The protein below binds the small molecule below.
Small molecule (SMILES): CC(=O)N[C@@H]1[C@@H](O)[C@H](O[C@@H]2O[C@H](CO[C@]3(C(=O)O)C[C@H](O)[C@@H](NC(C)=O)[C@H]([C@H](O)[C@H](O)CO)O3)[C@H](O)[C@H](O)[C@H]2O)[C@@H](CO)O[C@H]1O

Sequence of chain 46.A:
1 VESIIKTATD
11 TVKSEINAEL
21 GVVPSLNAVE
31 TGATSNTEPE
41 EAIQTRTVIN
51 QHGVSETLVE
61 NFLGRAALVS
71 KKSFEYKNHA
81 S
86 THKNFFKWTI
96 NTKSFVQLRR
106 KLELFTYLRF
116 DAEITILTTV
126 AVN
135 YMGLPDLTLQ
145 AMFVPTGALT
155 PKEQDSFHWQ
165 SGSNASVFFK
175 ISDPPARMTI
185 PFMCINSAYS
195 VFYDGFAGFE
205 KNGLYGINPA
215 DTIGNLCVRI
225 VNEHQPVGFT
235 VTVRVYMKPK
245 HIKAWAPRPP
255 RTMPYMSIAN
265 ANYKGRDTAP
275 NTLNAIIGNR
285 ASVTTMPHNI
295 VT

Sequence of chain 46.C:
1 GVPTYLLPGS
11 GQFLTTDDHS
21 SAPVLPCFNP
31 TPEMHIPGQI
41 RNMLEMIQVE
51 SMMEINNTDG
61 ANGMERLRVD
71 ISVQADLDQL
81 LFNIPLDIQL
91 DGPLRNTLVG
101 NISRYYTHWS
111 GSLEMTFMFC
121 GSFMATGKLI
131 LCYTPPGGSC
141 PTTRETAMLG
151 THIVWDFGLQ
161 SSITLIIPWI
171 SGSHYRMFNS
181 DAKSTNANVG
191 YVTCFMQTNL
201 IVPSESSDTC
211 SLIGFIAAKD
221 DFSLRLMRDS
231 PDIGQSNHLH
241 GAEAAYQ

Binding-site contacts:
Ligand atom O4 contacts residue ASP91 of chain 46.C at 2.8 Å (salt-bridge).
Ligand atom O7 contacts residue SER180 of chain 46.C at 3.7 Å.
Ligand atom N5 contacts residue PRO231 of chain 46.C at 2.9 Å (h-bond).
Ligand atom O3 contacts residue ASP91 of chain 46.C at 4.0 Å.
Ligand atom O7 contacts residue PRO274 of chain 46.A at 3.4 Å.
Ligand atom C11 contacts residue GLY234 of chain 46.C at 3.9 Å.
Ligand atom C6 contacts residue PRO231 of chain 46.C at 4.0 Å (hydrophobic).
Ligand atom C4 contacts residue PRO274 of chain 46.A at 4.0 Å (hydrophobic).
Ligand atom C11 contacts residue ILE233 of chain 46.C at 3.8 Å (hydrophobic).
Ligand atom C5 contacts residue ASN275 of chain 46.A at 3.5 Å.
Ligand atom C11 contacts residue ASP232 of chain 46.C at 3.8 Å.
Ligand atom O3 contacts residue PRO274 of chain 46.A at 3.9 Å.
Ligand atom C11 contacts residue PRO231 of chain 46.C at 4.0 Å (hydrophobic).
Ligand atom O6 contacts residue PRO274 of chain 46.A at 3.7 Å.
Ligand atom C4 contacts residue ASP232 of chain 46.C at 3.5 Å.
Ligand atom C4 contacts residue ARG104 of chain 46.C at 4.0 Å.
Ligand atom O4 contacts residue ARG95 of chain 46.C at 3.6 Å.
Ligand atom N5 contacts residue ASN275 of chain 46.A at 3.5 Å (h-bond).
Ligand atom C4 contacts residue PRO231 of chain 46.C at 3.4 Å (hydrophobic).
Ligand atom C3 contacts residue ASP232 of chain 46.C at 4.1 Å.
Ligand atom C1 contacts residue ARG104 of chain 46.C at 3.7 Å.
Ligand atom C3 contacts residue ARG104 of chain 46.C at 3.9 Å.
Ligand atom O4 contacts residue PRO231 of chain 46.C at 3.8 Å.
Ligand atom O3 contacts residue GLY282 of chain 46.A at 3.4 Å.
Ligand atom C6 contacts residue ASP91 of chain 46.C at 3.9 Å.
Ligand atom C10 contacts residue PRO231 of chain 46.C at 3.9 Å (hydrophobic).
Ligand atom C3 contacts residue PRO274 of chain 46.A at 4.1 Å (hydrophobic).
Ligand atom C4 contacts residue ASN275 of chain 46.A at 3.8 Å.
Ligand atom C5 contacts residue PRO231 of chain 46.C at 3.6 Å (hydrophobic).
Ligand atom O10 contacts residue ASN275 of chain 46.A at 2.9 Å (h-bond).
Ligand atom O4 contacts residue ASP232 of chain 46.C at 2.8 Å (salt-bridge).
Ligand atom C5 contacts residue PRO274 of chain 46.A at 3.9 Å (hydrophobic).
Ligand atom O1B contacts residue ARG104 of chain 46.C at 2.8 Å (salt-bridge).
Ligand atom C4 contacts residue ASP91 of chain 46.C at 3.3 Å.
Ligand atom O10 contacts residue ARG270 of chain 46.A at 4.0 Å.
Ligand atom O4 contacts residue ASN275 of chain 46.A at 3.0 Å (h-bond).
Ligand atom O6 contacts residue ASP91 of chain 46.C at 3.3 Å.
Ligand atom C3 contacts residue ARG95 of chain 46.C at 3.9 Å.
Ligand atom C3 contacts residue PRO274 of chain 46.A at 3.8 Å (hydrophobic).
Ligand atom C10 contacts residue ASN275 of chain 46.A at 3.2 Å.